Binding-site contacts:
Ligand atom C38 contacts residue PHE165 of chain 1.C at 3.5 Å (hydrophobic).
Ligand atom N03 contacts residue ASP164 of chain 1.C at 3.2 Å (salt-bridge).
Ligand atom O39 contacts residue PHE165 of chain 1.C at 2.7 Å (h-bond).
Ligand atom C11 contacts residue LEU167 of chain 1.C at 3.4 Å (hydrophobic).
Ligand atom C28 contacts residue MET75 of chain 1.C at 3.4 Å (hydrophobic).
Ligand atom F35 contacts residue LEU86 of chain 1.C at 2.5 Å.
Ligand atom O01 contacts residue LEU86 of chain 1.C at 3.6 Å.
Ligand atom C17 contacts residue ILE68 of chain 1.C at 3.4 Å (hydrophobic).
Ligand atom O39 contacts residue ASP164 of chain 1.C at 3.2 Å.
Ligand atom C30 contacts residue MET75 of chain 1.C at 3.3 Å (hydrophobic).
Ligand atom C07 contacts residue LEU97 of chain 1.C at 3.5 Å (hydrophobic).
Ligand atom F35 contacts residue ARG85 of chain 1.C at 2.8 Å.
Ligand atom N05 contacts residue 8BS1 of chain 1.L at 3.2 Å.
Ligand atom C36 contacts residue PHE165 of chain 1.C at 3.2 Å (hydrophobic).
Ligand atom C21 contacts residue GLU67 of chain 1.C at 3.4 Å.
Ligand atom F35 contacts residue CYS84 of chain 1.C at 3.2 Å.
Ligand atom C16 contacts residue ILE68 of chain 1.C at 3.5 Å (hydrophobic).
Ligand atom C26 contacts residue GLU71 of chain 1.C at 3.4 Å.
Ligand atom C11 contacts residue LEU97 of chain 1.C at 3.5 Å (hydrophobic).
Ligand atom N03 contacts residue MET99 of chain 1.C at 3.6 Å.
Ligand atom C20 contacts residue GLU67 of chain 1.C at 2.9 Å.
Ligand atom O01 contacts residue LEU97 of chain 1.C at 3.1 Å.
Ligand atom C07 contacts residue ALA52 of chain 1.C at 3.2 Å (hydrophobic).
Ligand atom C27 contacts residue GLU71 of chain 1.C at 3.6 Å.
Ligand atom C29 contacts residue MET75 of chain 1.C at 3.5 Å (hydrophobic).
Ligand atom C36 contacts residue CYS84 of chain 1.C at 3.6 Å (hydrophobic).
Ligand atom C12 contacts residue LEU167 of chain 1.C at 3.5 Å (hydrophobic).
Ligand atom N05 contacts residue MET99 of chain 1.C at 3.4 Å (h-bond).
Ligand atom O31 contacts residue LEU97 of chain 1.C at 3.6 Å.
Ligand atom C04 contacts residue MET99 of chain 1.C at 3.3 Å (hydrophobic).
Ligand atom C07 contacts residue LYS54 of chain 1.C at 3.2 Å.
Ligand atom S08 contacts residue LYS54 of chain 1.C at 3.4 Å.
Ligand atom S08 contacts residue LEU97 of chain 1.C at 3.1 Å (h-bond).
Ligand atom C37 contacts residue PHE165 of chain 1.C at 3.3 Å (hydrophobic).
Ligand atom C07 contacts residue MET99 of chain 1.C at 3.6 Å (hydrophobic).
Ligand atom C38 contacts residue ASP164 of chain 1.C at 3.5 Å.
Ligand atom C18 contacts residue ILE68 of chain 1.C at 3.5 Å (hydrophobic).
Ligand atom C06 contacts residue 8BS1 of chain 1.L at 3.2 Å.
Ligand atom C07 contacts residue ILE53 of chain 1.C at 3.5 Å (hydrophobic).
Ligand atom O31 contacts residue LEU167 of chain 1.C at 3.5 Å.

Sequence of chain 1.C:
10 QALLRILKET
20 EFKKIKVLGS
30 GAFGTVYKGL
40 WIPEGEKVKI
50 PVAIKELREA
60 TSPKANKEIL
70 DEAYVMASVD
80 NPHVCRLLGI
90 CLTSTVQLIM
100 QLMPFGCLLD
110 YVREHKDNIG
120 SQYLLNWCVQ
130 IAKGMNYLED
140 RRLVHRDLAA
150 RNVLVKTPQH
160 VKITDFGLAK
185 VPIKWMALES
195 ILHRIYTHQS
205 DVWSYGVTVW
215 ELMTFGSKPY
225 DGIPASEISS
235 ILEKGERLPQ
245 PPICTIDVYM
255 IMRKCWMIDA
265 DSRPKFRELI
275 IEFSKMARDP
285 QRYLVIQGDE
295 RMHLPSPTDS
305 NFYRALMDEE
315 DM

The protein below binds the small molecule below.
Small molecule (SMILES): O=C(Nc1nccs1)[C@@H](c1cc(F)ccc1O)N1Cc2ccc(-c3ccc(N4CCNCC4)cc3)cc2C1=O